The small molecule below binds the protein below.
Small molecule (SMILES): CC(=O)N[C@H]1[C@H](O[C@H]2[C@H](O)[C@@H](NC(C)=O)CO[C@@H]2CO)O[C@H](CO)[C@@H](O)[C@@H]1O

Sequence of chain 1.C:
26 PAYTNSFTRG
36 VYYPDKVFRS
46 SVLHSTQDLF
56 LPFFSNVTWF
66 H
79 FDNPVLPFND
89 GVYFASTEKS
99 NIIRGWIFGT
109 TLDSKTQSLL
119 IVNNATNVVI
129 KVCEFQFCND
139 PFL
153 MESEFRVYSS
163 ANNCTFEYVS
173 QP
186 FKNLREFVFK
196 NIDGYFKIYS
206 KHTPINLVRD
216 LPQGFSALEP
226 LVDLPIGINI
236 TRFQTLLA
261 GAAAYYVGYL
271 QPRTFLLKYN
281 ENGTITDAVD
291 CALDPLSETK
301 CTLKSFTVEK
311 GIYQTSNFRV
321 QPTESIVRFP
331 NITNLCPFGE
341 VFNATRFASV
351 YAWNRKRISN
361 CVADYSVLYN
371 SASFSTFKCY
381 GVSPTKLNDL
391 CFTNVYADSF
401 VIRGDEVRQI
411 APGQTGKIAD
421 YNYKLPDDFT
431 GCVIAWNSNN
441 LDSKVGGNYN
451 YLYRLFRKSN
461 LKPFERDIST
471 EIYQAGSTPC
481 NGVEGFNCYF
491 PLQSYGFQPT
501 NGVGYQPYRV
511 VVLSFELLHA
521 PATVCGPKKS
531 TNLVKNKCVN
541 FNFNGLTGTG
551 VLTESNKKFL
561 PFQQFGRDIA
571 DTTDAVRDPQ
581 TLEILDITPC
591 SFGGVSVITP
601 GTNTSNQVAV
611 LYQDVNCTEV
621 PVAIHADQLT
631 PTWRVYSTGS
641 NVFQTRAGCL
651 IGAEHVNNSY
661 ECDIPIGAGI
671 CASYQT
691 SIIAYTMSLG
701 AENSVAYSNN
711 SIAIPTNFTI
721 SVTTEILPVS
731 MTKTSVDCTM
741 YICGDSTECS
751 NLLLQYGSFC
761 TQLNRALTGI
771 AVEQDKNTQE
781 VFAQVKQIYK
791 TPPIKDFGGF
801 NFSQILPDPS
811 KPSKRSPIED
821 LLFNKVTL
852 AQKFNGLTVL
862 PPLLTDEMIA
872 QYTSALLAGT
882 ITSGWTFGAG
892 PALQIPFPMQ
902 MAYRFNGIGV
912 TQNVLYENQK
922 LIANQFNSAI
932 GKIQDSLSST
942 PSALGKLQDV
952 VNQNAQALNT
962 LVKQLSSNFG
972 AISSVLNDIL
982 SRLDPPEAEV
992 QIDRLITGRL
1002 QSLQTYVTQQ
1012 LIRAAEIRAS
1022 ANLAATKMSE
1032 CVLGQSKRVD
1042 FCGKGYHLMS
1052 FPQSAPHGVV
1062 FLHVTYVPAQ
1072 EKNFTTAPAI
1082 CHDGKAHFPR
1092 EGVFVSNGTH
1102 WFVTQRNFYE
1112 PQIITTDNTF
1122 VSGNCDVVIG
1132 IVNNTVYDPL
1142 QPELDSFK

Binding-site contacts:
Ligand atom C2 contacts residue ASN1134 of chain 1.C at 4.2 Å.
Ligand atom C1 contacts residue ASN1134 of chain 1.C at 3.5 Å.
Ligand atom N2 contacts residue ASN1134 of chain 1.C at 4.3 Å.
Ligand atom O5 contacts residue ASN1134 of chain 1.C at 4.1 Å.